This protein binds this small molecule.
Small molecule (SMILES): O=c1[nH]cnc2c1ncn2[C@@H]1O[C@H](COP(=O)(O)O)[C@@H](O)[C@H]1O

Sequence of chain 1.A:
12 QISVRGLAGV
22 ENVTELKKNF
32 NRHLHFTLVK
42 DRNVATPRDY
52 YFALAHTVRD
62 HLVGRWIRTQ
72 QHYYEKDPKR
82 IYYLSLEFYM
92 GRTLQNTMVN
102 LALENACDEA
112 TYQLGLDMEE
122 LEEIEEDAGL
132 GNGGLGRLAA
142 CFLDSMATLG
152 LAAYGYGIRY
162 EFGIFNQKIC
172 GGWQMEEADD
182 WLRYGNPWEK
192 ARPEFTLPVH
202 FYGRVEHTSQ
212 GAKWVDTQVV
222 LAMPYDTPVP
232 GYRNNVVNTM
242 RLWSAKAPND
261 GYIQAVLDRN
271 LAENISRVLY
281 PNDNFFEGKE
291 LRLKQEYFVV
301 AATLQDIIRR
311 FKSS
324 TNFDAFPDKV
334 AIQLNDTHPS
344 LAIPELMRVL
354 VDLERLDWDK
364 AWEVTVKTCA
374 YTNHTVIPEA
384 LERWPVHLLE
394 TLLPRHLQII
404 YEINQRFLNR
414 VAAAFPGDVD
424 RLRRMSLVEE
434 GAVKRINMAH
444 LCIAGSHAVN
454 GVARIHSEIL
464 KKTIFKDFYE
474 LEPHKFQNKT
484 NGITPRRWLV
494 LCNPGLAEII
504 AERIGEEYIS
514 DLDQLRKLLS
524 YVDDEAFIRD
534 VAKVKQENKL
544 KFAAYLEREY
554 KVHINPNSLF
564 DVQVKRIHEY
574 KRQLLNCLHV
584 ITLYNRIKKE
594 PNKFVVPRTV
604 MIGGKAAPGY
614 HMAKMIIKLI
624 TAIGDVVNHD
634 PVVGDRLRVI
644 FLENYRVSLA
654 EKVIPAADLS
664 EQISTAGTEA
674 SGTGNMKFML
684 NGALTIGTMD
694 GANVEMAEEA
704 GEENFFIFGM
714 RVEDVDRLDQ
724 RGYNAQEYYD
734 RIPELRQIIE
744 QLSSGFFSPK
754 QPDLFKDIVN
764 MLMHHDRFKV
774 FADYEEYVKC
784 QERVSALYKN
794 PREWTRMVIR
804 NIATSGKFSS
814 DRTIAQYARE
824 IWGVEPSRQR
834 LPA

Binding-site contacts:
Ligand atom C2' contacts residue VAL45 of chain 1.A at 3.6 Å (hydrophobic).
Ligand atom O2' contacts residue GLN72 of chain 2.A at 3.6 Å (h-bond).
Ligand atom O4' contacts residue GLN72 of chain 2.A at 4.4 Å.
Ligand atom O2P contacts residue ARG309 of chain 2.A at 4.0 Å.
Ligand atom C4' contacts residue GLN72 of chain 2.A at 4.4 Å.
Ligand atom C8 contacts residue TYR75 of chain 2.A at 3.7 Å (hydrophobic).
Ligand atom C5' contacts residue GLN71 of chain 2.A at 4.0 Å.
Ligand atom P contacts residue ARG310 of chain 2.A at 3.6 Å.
Ligand atom C2' contacts residue ASP42 of chain 1.A at 4.5 Å.
Ligand atom C1' contacts residue TYR75 of chain 2.A at 3.9 Å (hydrophobic).
Ligand atom C1' contacts residue VAL45 of chain 1.A at 4.4 Å (hydrophobic).
Ligand atom P contacts residue ARG309 of chain 2.A at 4.1 Å.
Ligand atom O6 contacts residue TYR75 of chain 2.A at 3.5 Å (h-bond).
Ligand atom C5 contacts residue TYR75 of chain 2.A at 3.5 Å (hydrophobic).
Ligand atom C2 contacts residue TYR75 of chain 2.A at 3.8 Å (hydrophobic).
Ligand atom C4 contacts residue TYR75 of chain 2.A at 3.6 Å (hydrophobic).
Ligand atom C6 contacts residue TYR75 of chain 2.A at 3.4 Å (hydrophobic).
Ligand atom O2P contacts residue ARG242 of chain 2.A at 4.3 Å.
Ligand atom O2' contacts residue VAL45 of chain 1.A at 4.3 Å.
Ligand atom O1P contacts residue TYR155 of chain 2.A at 4.3 Å.
Ligand atom N9 contacts residue TYR75 of chain 2.A at 3.8 Å.
Ligand atom C4 contacts residue VAL45 of chain 1.A at 3.9 Å (hydrophobic).
Ligand atom O3P contacts residue ARG310 of chain 2.A at 3.8 Å.
Ligand atom C1' contacts residue GLN72 of chain 2.A at 3.9 Å.
Ligand atom O4' contacts residue GLN71 of chain 2.A at 3.8 Å.
Ligand atom O2' contacts residue ASP42 of chain 1.A at 3.9 Å.
Ligand atom C4' contacts residue GLN71 of chain 2.A at 3.8 Å.
Ligand atom C2 contacts residue VAL45 of chain 1.A at 4.4 Å (hydrophobic).
Ligand atom C5 contacts residue VAL45 of chain 1.A at 4.4 Å (hydrophobic).
Ligand atom O4' contacts residue TYR75 of chain 2.A at 3.4 Å.
Ligand atom N3 contacts residue TYR75 of chain 2.A at 3.6 Å.
Ligand atom N9 contacts residue VAL45 of chain 1.A at 4.1 Å.
Ligand atom N3 contacts residue GLN72 of chain 2.A at 4.3 Å.
Ligand atom N3 contacts residue VAL45 of chain 1.A at 3.9 Å.
Ligand atom C3' contacts residue VAL45 of chain 1.A at 4.3 Å (hydrophobic).
Ligand atom O2P contacts residue ARG310 of chain 2.A at 3.5 Å (salt-bridge).
Ligand atom O3P contacts residue ARG309 of chain 2.A at 3.0 Å (salt-bridge).
Ligand atom O1P contacts residue ARG310 of chain 2.A at 2.6 Å (salt-bridge).
Ligand atom N7 contacts residue TYR75 of chain 2.A at 3.6 Å.
Ligand atom N1 contacts residue TYR75 of chain 2.A at 3.7 Å.

Sequence of chain 2.A:
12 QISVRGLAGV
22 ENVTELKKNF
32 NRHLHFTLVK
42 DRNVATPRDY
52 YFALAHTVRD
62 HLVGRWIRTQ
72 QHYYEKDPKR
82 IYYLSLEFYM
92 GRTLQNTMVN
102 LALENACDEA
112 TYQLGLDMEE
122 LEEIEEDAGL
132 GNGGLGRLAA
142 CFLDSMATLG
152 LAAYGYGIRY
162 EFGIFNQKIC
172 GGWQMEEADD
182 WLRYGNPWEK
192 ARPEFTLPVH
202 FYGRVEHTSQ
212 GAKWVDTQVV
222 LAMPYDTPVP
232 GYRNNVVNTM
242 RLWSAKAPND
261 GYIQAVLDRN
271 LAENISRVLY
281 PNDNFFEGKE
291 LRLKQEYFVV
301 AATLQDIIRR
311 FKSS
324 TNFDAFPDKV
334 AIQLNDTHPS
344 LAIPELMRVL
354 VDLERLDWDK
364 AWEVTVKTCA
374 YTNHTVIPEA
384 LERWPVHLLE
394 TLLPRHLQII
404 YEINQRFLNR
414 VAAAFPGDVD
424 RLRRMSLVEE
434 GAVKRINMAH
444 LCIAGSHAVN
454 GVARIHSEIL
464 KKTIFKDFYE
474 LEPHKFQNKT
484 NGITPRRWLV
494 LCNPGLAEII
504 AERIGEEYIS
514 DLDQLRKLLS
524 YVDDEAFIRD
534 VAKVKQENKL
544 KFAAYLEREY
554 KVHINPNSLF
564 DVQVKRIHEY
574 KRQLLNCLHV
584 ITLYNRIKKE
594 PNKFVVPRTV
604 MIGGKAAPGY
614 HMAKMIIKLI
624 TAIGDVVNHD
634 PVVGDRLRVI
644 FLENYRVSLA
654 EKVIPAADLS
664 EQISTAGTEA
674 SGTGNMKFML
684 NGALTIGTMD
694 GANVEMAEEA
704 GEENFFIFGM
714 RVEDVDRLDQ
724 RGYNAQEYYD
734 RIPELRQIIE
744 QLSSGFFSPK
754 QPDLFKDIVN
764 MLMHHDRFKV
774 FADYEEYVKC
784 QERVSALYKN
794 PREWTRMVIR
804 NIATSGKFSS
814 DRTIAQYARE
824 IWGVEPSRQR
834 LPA